This small molecule binds to this protein.
Small molecule (SMILES): O=C(O)COP(=O)(O)O

Sequence of chain 1.A:
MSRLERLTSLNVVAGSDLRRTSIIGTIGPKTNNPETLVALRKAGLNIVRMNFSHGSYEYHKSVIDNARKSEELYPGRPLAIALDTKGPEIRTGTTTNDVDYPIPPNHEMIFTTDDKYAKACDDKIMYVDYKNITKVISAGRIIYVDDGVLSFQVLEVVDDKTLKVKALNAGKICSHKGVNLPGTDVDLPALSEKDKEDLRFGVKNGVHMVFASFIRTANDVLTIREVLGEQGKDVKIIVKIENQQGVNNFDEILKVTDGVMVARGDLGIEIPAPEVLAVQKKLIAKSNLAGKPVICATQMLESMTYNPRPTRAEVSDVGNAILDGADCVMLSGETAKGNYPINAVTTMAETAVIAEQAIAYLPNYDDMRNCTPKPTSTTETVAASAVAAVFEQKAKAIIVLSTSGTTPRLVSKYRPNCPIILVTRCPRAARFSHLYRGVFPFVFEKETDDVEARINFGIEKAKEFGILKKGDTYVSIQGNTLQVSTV

Binding-site contacts:
Ligand atom O2 contacts residue ARG264 of chain 1.A at 3.0 Å (salt-bridge).
Ligand atom O1P contacts residue MN1 of chain 1.D at 2.3 Å.
Ligand atom O1 contacts residue ARG264 of chain 1.A at 3.1 Å (salt-bridge).
Ligand atom P contacts residue K1 of chain 1.E at 4.1 Å.
Ligand atom P contacts residue ASP266 of chain 1.A at 4.3 Å.
Ligand atom C1 contacts residue ARG264 of chain 1.A at 3.4 Å.
Ligand atom O1 contacts residue ASP266 of chain 1.A at 4.0 Å.
Ligand atom O2P contacts residue ARG49 of chain 1.A at 3.8 Å.
Ligand atom O3P contacts residue ARG49 of chain 1.A at 2.6 Å (salt-bridge).
Ligand atom O2P contacts residue MN1 of chain 1.D at 4.2 Å.
Ligand atom O1P contacts residue ASP266 of chain 1.A at 3.8 Å.
Ligand atom C1 contacts residue GLY265 of chain 1.A at 3.2 Å.
Ligand atom O1 contacts residue ALA297 of chain 1.A at 4.0 Å.
Ligand atom C1 contacts residue MN1 of chain 1.D at 3.7 Å.
Ligand atom C1 contacts residue ALA263 of chain 1.A at 3.2 Å (hydrophobic).
Ligand atom O3P contacts residue MN1 of chain 1.D at 3.8 Å.
Ligand atom C2 contacts residue ALA263 of chain 1.A at 4.2 Å (hydrophobic).
Ligand atom P contacts residue LYS240 of chain 1.A at 4.2 Å.
Ligand atom O4P contacts residue K1 of chain 1.E at 3.9 Å.
Ligand atom O1 contacts residue ALA263 of chain 1.A at 3.2 Å.
Ligand atom P contacts residue ARG49 of chain 1.A at 3.8 Å.
Ligand atom O2 contacts residue GLU242 of chain 1.A at 3.7 Å.
Ligand atom O3P contacts residue ASP84 of chain 1.A at 3.8 Å.
Ligand atom O1P contacts residue GLU242 of chain 1.A at 4.0 Å.
Ligand atom O4P contacts residue ASP266 of chain 1.A at 3.4 Å (salt-bridge).
Ligand atom O2 contacts residue ALA263 of chain 1.A at 2.1 Å.
Ligand atom O2 contacts residue GLY265 of chain 1.A at 3.6 Å.
Ligand atom C2 contacts residue MN1 of chain 1.D at 3.4 Å.
Ligand atom O3P contacts residue LYS240 of chain 1.A at 2.9 Å (salt-bridge).
Ligand atom O1P contacts residue THR298 of chain 1.A at 4.2 Å.
Ligand atom O3P contacts residue SER213 of chain 1.A at 4.1 Å.
Ligand atom O1 contacts residue GLY265 of chain 1.A at 2.1 Å (h-bond).
Ligand atom O4P contacts residue MN1 of chain 1.D at 2.2 Å.
Ligand atom O2 contacts residue MN1 of chain 1.D at 3.8 Å.
Ligand atom O1 contacts residue THR298 of chain 1.A at 2.7 Å (h-bond).
Ligand atom O3P contacts residue ASN51 of chain 1.A at 4.2 Å.
Ligand atom O3P contacts residue K1 of chain 1.E at 2.8 Å.
Ligand atom P contacts residue MN1 of chain 1.D at 2.9 Å.
Ligand atom C1 contacts residue THR298 of chain 1.A at 3.2 Å.
Ligand atom C2 contacts residue THR298 of chain 1.A at 3.3 Å.